Sequence of chain 4.E:
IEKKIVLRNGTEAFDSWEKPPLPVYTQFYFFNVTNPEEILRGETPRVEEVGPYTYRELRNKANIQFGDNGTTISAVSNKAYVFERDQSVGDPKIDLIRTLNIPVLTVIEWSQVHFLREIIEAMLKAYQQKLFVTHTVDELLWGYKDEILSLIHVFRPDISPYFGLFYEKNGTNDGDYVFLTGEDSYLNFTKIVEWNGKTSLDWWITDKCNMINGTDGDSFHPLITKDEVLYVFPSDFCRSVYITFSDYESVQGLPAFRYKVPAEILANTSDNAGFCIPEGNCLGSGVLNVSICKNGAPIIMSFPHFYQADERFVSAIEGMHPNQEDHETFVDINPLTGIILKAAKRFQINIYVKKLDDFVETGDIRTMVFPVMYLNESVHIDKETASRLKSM

The protein below binds the small molecule below.
Small molecule (SMILES): CC(=O)N[C@H]1[C@H](O[C@H]2[C@H](O)[C@@H](NC(C)=O)CO[C@@H]2CO)O[C@H](CO)[C@@H](O[C@@H]2O[C@H](CO[C@H]3O[C@H](CO)[C@@H](O)[C@H](O)[C@@H]3O)[C@@H](O)[C@H](O[C@H]3O[C@H](CO)[C@@H](O)[C@H](O)[C@@H]3O)[C@@H]2O)[C@@H]1O

Binding-site contacts:
Ligand atom C6 contacts residue ARG358 of chain 4.E at 4.4 Å.
Ligand atom C1 contacts residue ASN388 of chain 4.E at 1.4 Å.
Ligand atom C4 contacts residue ASP338 of chain 4.E at 4.3 Å.
Ligand atom C3 contacts residue TYR41 of chain 4.E at 4.2 Å (hydrophobic).
Ligand atom C6 contacts residue TYR41 of chain 4.E at 3.6 Å (hydrophobic).
Ligand atom C7 contacts residue GLN39 of chain 4.E at 4.1 Å.
Ligand atom C5 contacts residue ASN388 of chain 4.E at 3.6 Å.
Ligand atom C7 contacts residue SER390 of chain 4.E at 4.2 Å.
Ligand atom O5 contacts residue ASP338 of chain 4.E at 4.2 Å.
Ligand atom C5 contacts residue ASP338 of chain 4.E at 3.5 Å.
Ligand atom C8 contacts residue GLU61 of chain 4.E at 3.3 Å.
Ligand atom N2 contacts residue TYR41 of chain 4.E at 4.3 Å.
Ligand atom C4 contacts residue ASN388 of chain 4.E at 4.2 Å.
Ligand atom C2 contacts residue ARG358 of chain 4.E at 4.3 Å.
Ligand atom O7 contacts residue GLN39 of chain 4.E at 2.9 Å (h-bond).
Ligand atom O6 contacts residue HIS339 of chain 4.E at 3.9 Å.
Ligand atom C6 contacts residue ASP338 of chain 4.E at 3.3 Å.
Ligand atom O7 contacts residue TYR41 of chain 4.E at 3.3 Å (h-bond).
Ligand atom O6 contacts residue TYR386 of chain 4.E at 4.0 Å.
Ligand atom C2 contacts residue ASN388 of chain 4.E at 2.5 Å.
Ligand atom O5 contacts residue ARG358 of chain 4.E at 3.4 Å (salt-bridge).
Ligand atom O4 contacts residue ASP338 of chain 4.E at 4.2 Å.
Ligand atom O6 contacts residue ASP338 of chain 4.E at 2.9 Å (salt-bridge).
Ligand atom C7 contacts residue ASN388 of chain 4.E at 3.6 Å.
Ligand atom C4 contacts residue TYR41 of chain 4.E at 3.9 Å (hydrophobic).
Ligand atom C1 contacts residue ASP338 of chain 4.E at 4.3 Å.
Ligand atom C3 contacts residue ASP338 of chain 4.E at 4.5 Å.
Ligand atom C5 contacts residue TYR41 of chain 4.E at 3.4 Å (hydrophobic).
Ligand atom O7 contacts residue ASN388 of chain 4.E at 3.9 Å.
Ligand atom O5 contacts residue TYR41 of chain 4.E at 4.4 Å.
Ligand atom O5 contacts residue ASN388 of chain 4.E at 2.3 Å (h-bond).
Ligand atom N2 contacts residue ASN388 of chain 4.E at 2.9 Å (h-bond).
Ligand atom C3 contacts residue ASN388 of chain 4.E at 3.8 Å.
Ligand atom O6 contacts residue ARG358 of chain 4.E at 3.3 Å.
Ligand atom C7 contacts residue TYR41 of chain 4.E at 3.5 Å (hydrophobic).
Ligand atom C8 contacts residue TYR41 of chain 4.E at 3.6 Å (hydrophobic).
Ligand atom O4 contacts residue TYR41 of chain 4.E at 3.5 Å (h-bond).
Ligand atom O6 contacts residue TYR41 of chain 4.E at 3.6 Å.
Ligand atom C8 contacts residue SER390 of chain 4.E at 3.3 Å.
Ligand atom C1 contacts residue ARG358 of chain 4.E at 3.7 Å.